A small-molecule ligand and the protein it binds are described below.
Small molecule (SMILES): Nc1ccn([C@@H]2O[C@H](CO[P](=O)(O)O[C@H]3[C@@H](O)[C@H](n4cnc5c(=O)nc(N)[nH]c54)O[C@@H]3CO[P](=O)(O)O[C@H]3[C@@H](O)[C@H](n4cnc5c(=O)nc(N)[nH]c54)O[C@@H]3CO[P](=O)(O)O[C@H]3[C@@H](O)[C@H](n4cnc5c(=O)[nH]c(N)nc54)O[C@@H]3CO[P](=O)(O)O[P](=O)(O)OP(=O)(O)O)[C@@H](O)[C@H]2O)c(=O)n1

Binding-site contacts:
Ligand atom OP1 contacts residue SER132 of chain 1.C at 3.6 Å.
Ligand atom OP1 contacts residue ASP34 of chain 1.C at 3.6 Å (salt-bridge).
Ligand atom O6 contacts residue C5 of chain 1.B at 3.5 Å (h-bond).
Ligand atom N1 contacts residue C5 of chain 1.B at 3.3 Å (h-bond).
Ligand atom N4 contacts residue G2 of chain 1.B at 2.8 Å (h-bond).
Ligand atom N1 contacts residue C3 of chain 1.B at 3.0 Å (h-bond).
Ligand atom N2 contacts residue C5 of chain 1.B at 3.2 Å (h-bond).
Ligand atom C2 contacts residue C5 of chain 1.B at 3.5 Å.
Ligand atom C3' contacts residue SER75 of chain 1.C at 3.3 Å.
Ligand atom N1 contacts residue C4 of chain 1.B at 2.8 Å (h-bond).
Ligand atom O6 contacts residue C3 of chain 1.B at 3.1 Å (h-bond).
Ligand atom N3 contacts residue G2 of chain 1.B at 2.9 Å (h-bond).
Ligand atom O3' contacts residue GLY37 of chain 1.C at 2.7 Å (h-bond).
Ligand atom OP1 contacts residue LYS133 of chain 1.C at 3.1 Å (salt-bridge).
Ligand atom P contacts residue MN1 of chain 1.D at 3.3 Å.
Ligand atom C3' contacts residue GLU36 of chain 1.C at 3.5 Å.
Ligand atom O2 contacts residue ASP71 of chain 1.C at 3.2 Å (salt-bridge).
Ligand atom OP1 contacts residue GLN107 of chain 1.C at 3.1 Å (h-bond).
Ligand atom O3' contacts residue MN1 of chain 1.D at 2.9 Å.
Ligand atom O3' contacts residue GLN107 of chain 1.C at 3.3 Å (h-bond).
Ligand atom O2 contacts residue G2 of chain 1.B at 2.9 Å (h-bond).
Ligand atom O6 contacts residue C5 of chain 1.B at 3.4 Å (h-bond).
Ligand atom N2 contacts residue C4 of chain 1.B at 2.9 Å (h-bond).
Ligand atom OP1 contacts residue MN1 of chain 1.D at 2.5 Å.
Ligand atom N2 contacts residue C3 of chain 1.B at 2.8 Å (h-bond).
Ligand atom C2 contacts residue C4 of chain 1.B at 3.1 Å.
Ligand atom C5' contacts residue ILE35 of chain 1.C at 3.6 Å (hydrophobic).
Ligand atom O2' contacts residue ASP111 of chain 1.C at 3.3 Å (salt-bridge).
Ligand atom N3 contacts residue C4 of chain 1.B at 3.1 Å (h-bond).
Ligand atom O3' contacts residue GLU36 of chain 1.C at 2.7 Å (salt-bridge).
Ligand atom O6 contacts residue C4 of chain 1.B at 2.6 Å (h-bond).
Ligand atom OP2 contacts residue HIS173 of chain 1.C at 3.3 Å (h-bond).
Ligand atom C6 contacts residue C4 of chain 1.B at 3.4 Å.
Ligand atom OP2 contacts residue LYS133 of chain 1.C at 3.2 Å.
Ligand atom N1 contacts residue C5 of chain 1.B at 3.4 Å (h-bond).
Ligand atom OP1 contacts residue ILE35 of chain 1.C at 3.6 Å (h-bond).
Ligand atom O2' contacts residue GLY37 of chain 1.C at 3.4 Å.
Ligand atom O2' contacts residue ASP71 of chain 1.C at 2.7 Å (salt-bridge).
Ligand atom O2 contacts residue ARG38 of chain 1.C at 3.5 Å (salt-bridge).
Ligand atom O3' contacts residue HIS76 of chain 1.C at 3.4 Å.

Sequence of chain 1.C:
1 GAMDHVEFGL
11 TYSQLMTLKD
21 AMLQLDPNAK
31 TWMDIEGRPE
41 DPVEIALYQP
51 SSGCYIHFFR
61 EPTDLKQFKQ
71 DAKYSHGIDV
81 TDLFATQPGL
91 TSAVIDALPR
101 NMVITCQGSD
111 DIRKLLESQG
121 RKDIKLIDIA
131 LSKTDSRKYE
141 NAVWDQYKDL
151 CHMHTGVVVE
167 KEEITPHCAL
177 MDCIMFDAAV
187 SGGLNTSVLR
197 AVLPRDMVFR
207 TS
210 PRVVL